Binding-site contacts:
Ligand atom O7 contacts residue ASN12 of chain 57.H at 3.7 Å.
Ligand atom C5 contacts residue ASN12 of chain 57.H at 4.1 Å.
Ligand atom C1 contacts residue ASN12 of chain 57.H at 2.2 Å.
Ligand atom C7 contacts residue ASN12 of chain 57.H at 3.9 Å.
Ligand atom N2 contacts residue ASN12 of chain 57.H at 3.8 Å.
Ligand atom C2 contacts residue ASN12 of chain 57.H at 3.2 Å.
Ligand atom O5 contacts residue ASN12 of chain 57.H at 2.7 Å (h-bond).

Sequence of chain 57.H:
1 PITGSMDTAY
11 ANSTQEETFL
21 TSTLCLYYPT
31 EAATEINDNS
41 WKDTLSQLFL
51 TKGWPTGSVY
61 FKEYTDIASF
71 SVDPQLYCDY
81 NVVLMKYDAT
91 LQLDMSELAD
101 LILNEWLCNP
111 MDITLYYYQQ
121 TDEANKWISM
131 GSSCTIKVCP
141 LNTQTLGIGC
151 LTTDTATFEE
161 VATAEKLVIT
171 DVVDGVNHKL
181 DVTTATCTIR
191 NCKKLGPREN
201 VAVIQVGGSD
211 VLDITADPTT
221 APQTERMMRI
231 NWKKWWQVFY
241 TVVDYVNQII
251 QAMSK

This protein binds this small molecule.
Small molecule (SMILES): CC(=O)N[C@H]1[C@H](O[C@H]2[C@H](O)[C@@H](NC(C)=O)CO[C@@H]2CO)O[C@H](CO)[C@@H](O)[C@@H]1O